Sequence of chain 1.C:
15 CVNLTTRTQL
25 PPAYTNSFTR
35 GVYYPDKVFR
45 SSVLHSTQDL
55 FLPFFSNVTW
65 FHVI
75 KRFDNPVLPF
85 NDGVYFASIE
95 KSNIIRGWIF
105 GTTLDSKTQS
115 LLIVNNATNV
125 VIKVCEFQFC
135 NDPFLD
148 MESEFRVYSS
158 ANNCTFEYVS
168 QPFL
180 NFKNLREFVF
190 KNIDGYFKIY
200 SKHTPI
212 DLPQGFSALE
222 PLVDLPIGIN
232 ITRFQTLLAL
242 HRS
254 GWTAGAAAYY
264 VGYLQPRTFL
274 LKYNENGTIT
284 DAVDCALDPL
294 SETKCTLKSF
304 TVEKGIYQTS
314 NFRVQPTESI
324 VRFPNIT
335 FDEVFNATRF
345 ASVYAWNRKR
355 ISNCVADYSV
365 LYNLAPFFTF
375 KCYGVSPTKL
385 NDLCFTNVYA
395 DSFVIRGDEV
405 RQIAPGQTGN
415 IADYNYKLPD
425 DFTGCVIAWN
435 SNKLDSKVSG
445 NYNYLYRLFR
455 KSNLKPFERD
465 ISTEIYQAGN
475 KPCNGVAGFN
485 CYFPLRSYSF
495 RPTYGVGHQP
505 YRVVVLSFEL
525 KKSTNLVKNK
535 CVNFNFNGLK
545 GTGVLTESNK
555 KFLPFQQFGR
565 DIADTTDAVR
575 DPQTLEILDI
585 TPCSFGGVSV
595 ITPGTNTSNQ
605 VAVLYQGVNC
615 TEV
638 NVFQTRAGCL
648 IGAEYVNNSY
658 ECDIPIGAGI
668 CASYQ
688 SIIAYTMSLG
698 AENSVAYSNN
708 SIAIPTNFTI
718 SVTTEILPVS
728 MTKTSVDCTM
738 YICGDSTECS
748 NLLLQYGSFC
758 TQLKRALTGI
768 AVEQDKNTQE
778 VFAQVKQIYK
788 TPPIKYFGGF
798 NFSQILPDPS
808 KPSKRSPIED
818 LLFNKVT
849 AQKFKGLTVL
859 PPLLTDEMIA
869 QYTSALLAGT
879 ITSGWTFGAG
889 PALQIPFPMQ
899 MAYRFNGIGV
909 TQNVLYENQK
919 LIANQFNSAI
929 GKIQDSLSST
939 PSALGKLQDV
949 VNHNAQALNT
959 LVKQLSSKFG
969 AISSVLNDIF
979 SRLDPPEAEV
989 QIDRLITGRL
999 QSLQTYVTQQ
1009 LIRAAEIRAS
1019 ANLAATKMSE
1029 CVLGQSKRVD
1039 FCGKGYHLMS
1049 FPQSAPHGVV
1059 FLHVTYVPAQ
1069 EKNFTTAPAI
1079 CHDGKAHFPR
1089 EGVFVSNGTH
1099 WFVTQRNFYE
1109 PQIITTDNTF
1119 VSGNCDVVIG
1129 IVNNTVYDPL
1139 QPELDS

Binding-site contacts:
Ligand atom C8 contacts residue ASN654 of chain 1.C at 4.1 Å.
Ligand atom C2 contacts residue ASN654 of chain 1.C at 3.3 Å.
Ligand atom C7 contacts residue ASN654 of chain 1.C at 3.2 Å.
Ligand atom N2 contacts residue ASN654 of chain 1.C at 3.2 Å (h-bond).
Ligand atom C8 contacts residue TYR652 of chain 1.C at 4.2 Å (hydrophobic).
Ligand atom O5 contacts residue ASN654 of chain 1.C at 4.2 Å.
Ligand atom O7 contacts residue ASN654 of chain 1.C at 3.3 Å (h-bond).
Ligand atom C1 contacts residue ASN654 of chain 1.C at 3.4 Å.

This small molecule binds to this protein.
Small molecule (SMILES): CC(=O)N[C@@H]1[C@@H](O)[C@H](O)[C@@H](CO)O[C@H]1O